Binding-site contacts:
Ligand atom O5 contacts residue ASN169 of chain 1.B at 2.4 Å (h-bond).
Ligand atom C1 contacts residue ASN169 of chain 1.B at 1.4 Å.
Ligand atom C3 contacts residue ASN169 of chain 1.B at 3.8 Å.
Ligand atom C4 contacts residue ASN169 of chain 1.B at 4.2 Å.
Ligand atom C2 contacts residue ASN169 of chain 1.B at 2.4 Å.
Ligand atom C5 contacts residue ASN169 of chain 1.B at 3.7 Å.
Ligand atom C7 contacts residue ASN169 of chain 1.B at 3.5 Å.
Ligand atom O7 contacts residue ASN169 of chain 1.B at 3.7 Å.
Ligand atom N2 contacts residue ASN169 of chain 1.B at 2.8 Å (h-bond).

Sequence of chain 1.B:
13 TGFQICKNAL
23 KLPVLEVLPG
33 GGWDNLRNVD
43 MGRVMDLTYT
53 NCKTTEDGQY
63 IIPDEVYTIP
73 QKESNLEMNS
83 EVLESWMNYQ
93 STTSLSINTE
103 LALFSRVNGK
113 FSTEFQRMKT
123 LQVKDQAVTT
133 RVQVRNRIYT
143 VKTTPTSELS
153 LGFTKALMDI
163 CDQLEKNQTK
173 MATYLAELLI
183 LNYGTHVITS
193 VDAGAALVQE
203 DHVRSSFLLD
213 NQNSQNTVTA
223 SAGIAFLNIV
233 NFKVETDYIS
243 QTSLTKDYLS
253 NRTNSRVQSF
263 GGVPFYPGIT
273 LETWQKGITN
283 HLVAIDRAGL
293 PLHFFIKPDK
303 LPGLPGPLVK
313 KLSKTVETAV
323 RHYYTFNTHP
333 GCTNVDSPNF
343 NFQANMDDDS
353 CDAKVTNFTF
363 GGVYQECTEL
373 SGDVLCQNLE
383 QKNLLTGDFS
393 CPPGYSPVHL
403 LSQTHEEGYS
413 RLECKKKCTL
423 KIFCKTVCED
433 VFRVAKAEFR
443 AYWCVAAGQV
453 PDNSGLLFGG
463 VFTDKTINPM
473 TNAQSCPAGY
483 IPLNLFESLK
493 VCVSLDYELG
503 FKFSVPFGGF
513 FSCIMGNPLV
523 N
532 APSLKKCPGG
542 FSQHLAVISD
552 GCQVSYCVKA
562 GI

The protein below binds the small molecule below.
Small molecule (SMILES): CC(=O)N[C@@H]1[C@@H](O)[C@H](O)[C@@H](CO)O[C@H]1O